This small molecule binds to this protein.
Small molecule (SMILES): C[Se][C@@H]1O[C@H](CO)[C@@H](O)[C@H](O)[C@H]1NC(C)=O

Binding-site contacts:
Ligand atom C8 contacts residue GLY52 of chain 1.A at 3.5 Å.
Ligand atom O5 contacts residue TRP83 of chain 1.A at 4.3 Å.
Ligand atom N2 contacts residue GLY52 of chain 1.A at 2.8 Å (h-bond).
Ligand atom SE contacts residue ASN80 of chain 1.A at 3.7 Å.
Ligand atom C4 contacts residue TRP83 of chain 1.A at 4.4 Å (hydrophobic).
Ligand atom O3 contacts residue ASN46 of chain 1.A at 2.6 Å (h-bond).
Ligand atom N2 contacts residue TRP54 of chain 1.A at 3.5 Å (h-bond).
Ligand atom C3 contacts residue GLY52 of chain 1.A at 3.7 Å.
Ligand atom O7 contacts residue GLU79 of chain 1.A at 2.8 Å (salt-bridge).
Ligand atom O7 contacts residue TRP83 of chain 1.A at 4.0 Å.
Ligand atom C1 contacts residue GLY52 of chain 1.A at 4.3 Å.
Ligand atom C7 contacts residue GLY52 of chain 1.A at 3.6 Å.
Ligand atom O7 contacts residue TRP54 of chain 1.A at 4.1 Å.
Ligand atom C2 contacts residue TRP54 of chain 1.A at 4.2 Å (hydrophobic).
Ligand atom C8 contacts residue GLU79 of chain 1.A at 3.7 Å.
Ligand atom O4 contacts residue ASN46 of chain 1.A at 2.9 Å (h-bond).
Ligand atom C8 contacts residue GLY53 of chain 1.A at 4.0 Å.
Ligand atom C8 contacts residue GLY78 of chain 1.A at 4.2 Å.
Ligand atom C7 contacts residue GLY78 of chain 1.A at 4.2 Å.
Ligand atom C2 contacts residue GLY52 of chain 1.A at 3.8 Å.
Ligand atom O3 contacts residue GLY52 of chain 1.A at 3.9 Å.
Ligand atom C8 contacts residue HIS59 of chain 1.A at 3.6 Å.
Ligand atom C7 contacts residue TRP54 of chain 1.A at 3.7 Å (hydrophobic).
Ligand atom C7 contacts residue GLU79 of chain 1.A at 3.7 Å.
Ligand atom C6 contacts residue TRP83 of chain 1.A at 4.1 Å (hydrophobic).
Ligand atom C3 contacts residue TRP54 of chain 1.A at 3.9 Å (hydrophobic).
Ligand atom C8 contacts residue TRP54 of chain 1.A at 3.6 Å (hydrophobic).
Ligand atom SE contacts residue GLU79 of chain 1.A at 4.2 Å.
Ligand atom C3 contacts residue ASN46 of chain 1.A at 3.7 Å.
Ligand atom C4 contacts residue ASN46 of chain 1.A at 4.0 Å.
Ligand atom O3 contacts residue TRP54 of chain 1.A at 2.8 Å (h-bond).
Ligand atom O7 contacts residue GLY78 of chain 1.A at 3.5 Å.
Ligand atom CM contacts residue ASN80 of chain 1.A at 4.3 Å.

Sequence of chain 1.A:
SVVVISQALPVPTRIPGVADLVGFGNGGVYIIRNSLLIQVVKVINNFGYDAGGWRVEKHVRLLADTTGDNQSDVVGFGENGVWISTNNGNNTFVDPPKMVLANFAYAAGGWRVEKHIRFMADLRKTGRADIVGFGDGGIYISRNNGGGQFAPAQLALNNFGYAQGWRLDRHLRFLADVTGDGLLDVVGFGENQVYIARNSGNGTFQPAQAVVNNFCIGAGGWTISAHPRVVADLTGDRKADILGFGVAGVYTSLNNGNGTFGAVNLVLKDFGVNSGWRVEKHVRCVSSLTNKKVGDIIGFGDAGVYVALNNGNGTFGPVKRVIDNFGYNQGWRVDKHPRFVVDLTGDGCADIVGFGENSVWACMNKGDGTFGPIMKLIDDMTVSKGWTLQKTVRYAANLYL